A protein and the small-molecule ligand that binds it are described below.
Small molecule (SMILES): N[C@@H](Cc1c[nH]c2ccccc12)C(=O)O

Sequence of chain 3.B:
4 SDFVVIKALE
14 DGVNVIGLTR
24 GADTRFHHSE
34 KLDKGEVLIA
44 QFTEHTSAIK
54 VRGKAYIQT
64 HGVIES

Sequence of chain 3.A:
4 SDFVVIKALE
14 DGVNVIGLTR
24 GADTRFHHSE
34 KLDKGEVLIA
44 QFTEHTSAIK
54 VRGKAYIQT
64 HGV

Binding-site contacts:
Ligand atom N contacts residue THR22 of chain 3.A at 2.7 Å (h-bond).
Ligand atom O contacts residue THR22 of chain 3.A at 3.9 Å.
Ligand atom CG contacts residue SER50 of chain 3.A at 3.9 Å.
Ligand atom CE3 contacts residue HIS31 of chain 3.B at 4.0 Å.
Ligand atom N contacts residue ASP26 of chain 3.A at 3.0 Å (salt-bridge).
Ligand atom C contacts residue THR49 of chain 3.B at 3.9 Å.
Ligand atom NE1 contacts residue ALA43 of chain 3.B at 3.7 Å.
Ligand atom CD1 contacts residue ALA51 of chain 3.A at 4.0 Å (hydrophobic).
Ligand atom CD1 contacts residue THR46 of chain 3.B at 3.9 Å.
Ligand atom O contacts residue ARG23 of chain 3.A at 3.5 Å.
Ligand atom O contacts residue THR46 of chain 3.B at 3.6 Å.
Ligand atom NE1 contacts residue GLN44 of chain 3.B at 2.8 Å (h-bond).
Ligand atom N contacts residue GLY24 of chain 3.A at 2.8 Å (h-bond).
Ligand atom C contacts residue SER50 of chain 3.A at 3.6 Å.
Ligand atom CD1 contacts residue GLN44 of chain 3.B at 3.5 Å.
Ligand atom CH2 contacts residue GLY20 of chain 3.B at 3.6 Å.
Ligand atom CZ2 contacts residue THR49 of chain 3.B at 3.9 Å.
Ligand atom CZ2 contacts residue ILE52 of chain 3.B at 3.9 Å (hydrophobic).
Ligand atom CB contacts residue THR27 of chain 3.A at 3.4 Å.
Ligand atom CA contacts residue THR22 of chain 3.A at 3.7 Å.
Ligand atom O contacts residue GLY24 of chain 3.A at 2.9 Å (h-bond).
Ligand atom CZ3 contacts residue GLY20 of chain 3.B at 3.6 Å.
Ligand atom CA contacts residue GLY24 of chain 3.A at 3.4 Å.
Ligand atom CB contacts residue THR22 of chain 3.A at 3.7 Å.
Ligand atom C contacts residue THR46 of chain 3.B at 3.5 Å.
Ligand atom O contacts residue SER50 of chain 3.A at 3.0 Å (h-bond).
Ligand atom CA contacts residue SER50 of chain 3.A at 3.9 Å.
Ligand atom CE2 contacts residue ALA43 of chain 3.B at 4.0 Å (hydrophobic).
Ligand atom CB contacts residue SER50 of chain 3.A at 3.4 Å.
Ligand atom C contacts residue GLY24 of chain 3.A at 3.2 Å.
Ligand atom OXT contacts residue THR46 of chain 3.B at 2.6 Å (h-bond).
Ligand atom CE3 contacts residue HIS30 of chain 3.B at 3.9 Å.
Ligand atom OXT contacts residue GLY24 of chain 3.A at 3.8 Å.
Ligand atom CA contacts residue THR27 of chain 3.A at 3.1 Å.
Ligand atom CE2 contacts residue GLN44 of chain 3.B at 3.9 Å.
Ligand atom OXT contacts residue HIS48 of chain 3.B at 3.8 Å.
Ligand atom CZ2 contacts residue ALA43 of chain 3.B at 3.8 Å (hydrophobic).
Ligand atom N contacts residue THR27 of chain 3.A at 2.8 Å (h-bond).
Ligand atom CD1 contacts residue SER50 of chain 3.A at 3.6 Å.
Ligand atom OXT contacts residue THR49 of chain 3.B at 2.8 Å (h-bond).